Sequence of chain 1.A:
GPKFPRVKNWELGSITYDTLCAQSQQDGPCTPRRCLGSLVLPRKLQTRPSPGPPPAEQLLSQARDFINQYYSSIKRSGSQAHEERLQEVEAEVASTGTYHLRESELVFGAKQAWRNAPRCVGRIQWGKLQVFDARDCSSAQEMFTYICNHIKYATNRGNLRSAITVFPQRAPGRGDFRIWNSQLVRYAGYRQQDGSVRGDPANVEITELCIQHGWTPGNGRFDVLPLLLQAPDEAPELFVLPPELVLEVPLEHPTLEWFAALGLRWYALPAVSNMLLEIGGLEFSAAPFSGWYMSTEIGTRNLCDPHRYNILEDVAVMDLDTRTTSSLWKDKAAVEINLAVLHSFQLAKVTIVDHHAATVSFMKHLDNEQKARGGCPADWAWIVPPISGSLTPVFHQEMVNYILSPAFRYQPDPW

Sequence of chain 1.B:
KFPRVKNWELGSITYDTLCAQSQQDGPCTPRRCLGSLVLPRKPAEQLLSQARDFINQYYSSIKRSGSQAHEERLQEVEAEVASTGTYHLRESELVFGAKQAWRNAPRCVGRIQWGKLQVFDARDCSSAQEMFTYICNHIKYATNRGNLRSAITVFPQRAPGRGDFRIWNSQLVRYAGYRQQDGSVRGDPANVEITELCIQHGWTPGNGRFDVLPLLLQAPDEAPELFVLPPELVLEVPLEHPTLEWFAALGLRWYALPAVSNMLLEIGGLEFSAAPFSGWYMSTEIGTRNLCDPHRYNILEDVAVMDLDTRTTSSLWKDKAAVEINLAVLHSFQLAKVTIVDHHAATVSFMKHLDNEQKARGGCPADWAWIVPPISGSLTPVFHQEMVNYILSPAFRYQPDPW

Binding-site contacts:
Ligand atom C09 contacts residue GLU324 of chain 1.A at 3.5 Å.
Ligand atom C14 contacts residue TRP410 of chain 1.A at 3.4 Å (hydrophobic).
Ligand atom C09 contacts residue HEM1 of chain 1.C at 3.5 Å.
Ligand atom C26 contacts residue TYR438 of chain 1.A at 3.5 Å (hydrophobic).
Ligand atom C25 contacts residue VAL67 of chain 1.A at 3.6 Å (hydrophobic).
Ligand atom C02 contacts residue GLU324 of chain 1.A at 3.6 Å.
Ligand atom C13 contacts residue HEM1 of chain 1.C at 3.2 Å.
Ligand atom N02 contacts residue HEM1 of chain 1.C at 3.6 Å.
Ligand atom C10 contacts residue GLU324 of chain 1.A at 3.6 Å.
Ligand atom C05 contacts residue HEM1 of chain 1.C at 3.6 Å.
Ligand atom C23 contacts residue GOL1 of chain 1.F at 3.5 Å.
Ligand atom C08 contacts residue VAL299 of chain 1.A at 3.6 Å (hydrophobic).
Ligand atom C21 contacts residue TRP410 of chain 1.A at 3.9 Å (hydrophobic).
Ligand atom C11 contacts residue HEM1 of chain 1.C at 3.4 Å.
Ligand atom C27 contacts residue TRP37 of chain 1.B at 3.9 Å (hydrophobic).
Ligand atom C25 contacts residue TYR438 of chain 1.A at 3.7 Å (hydrophobic).
Ligand atom C07 contacts residue HEM1 of chain 1.C at 3.7 Å.
Ligand atom CL2 contacts residue GOL1 of chain 1.F at 3.5 Å.
Ligand atom N02 contacts residue GLU324 of chain 1.A at 2.9 Å (salt-bridge).
Ligand atom C27 contacts residue LEU68 of chain 1.A at 3.6 Å (hydrophobic).
Ligand atom C14 contacts residue HEM1 of chain 1.C at 3.1 Å.
Ligand atom C04 contacts residue HEM1 of chain 1.C at 3.1 Å.
Ligand atom C06 contacts residue PHE316 of chain 1.A at 3.8 Å (hydrophobic).
Ligand atom C03 contacts residue HEM1 of chain 1.C at 2.9 Å.
Ligand atom N01 contacts residue GLU324 of chain 1.A at 2.8 Å (salt-bridge).
Ligand atom N12 contacts residue HEM1 of chain 1.C at 2.9 Å (h-bond).
Ligand atom N02 contacts residue TRP319 of chain 1.A at 2.9 Å (h-bond).
Ligand atom N02 contacts residue TYR320 of chain 1.A at 3.8 Å.
Ligand atom C21 contacts residue HEM1 of chain 1.C at 3.8 Å.
Ligand atom C02 contacts residue HEM1 of chain 1.C at 3.7 Å.
Ligand atom C26 contacts residue HEM1 of chain 1.C at 3.6 Å.
Ligand atom C08 contacts residue HEM1 of chain 1.C at 3.8 Å.
Ligand atom C06 contacts residue VAL299 of chain 1.A at 3.4 Å (hydrophobic).
Ligand atom C24 contacts residue VAL67 of chain 1.A at 3.9 Å (hydrophobic).
Ligand atom N28 contacts residue TRP37 of chain 1.B at 3.5 Å.
Ligand atom C07 contacts residue VAL299 of chain 1.A at 3.2 Å (hydrophobic).
Ligand atom C06 contacts residue HEM1 of chain 1.C at 3.4 Å.
Ligand atom C22 contacts residue GOL1 of chain 1.F at 3.2 Å.
Ligand atom N02 contacts residue PRO297 of chain 1.A at 3.7 Å.
Ligand atom N28 contacts residue LEU68 of chain 1.A at 3.2 Å.

The small molecule below binds the protein below.
Small molecule (SMILES): N#Cc1ccc(CCNCc2ccc3ccc(N)nc3c2)cc1Cl